A small-molecule ligand and the protein it binds are described below.
Small molecule (SMILES): CC(=O)N[C@H]1[C@H](O[C@H]2[C@H](O)[C@@H](NC(C)=O)CO[C@@H]2CO)O[C@H](CO)[C@@H](O)[C@@H]1O

Sequence of chain 2.E:
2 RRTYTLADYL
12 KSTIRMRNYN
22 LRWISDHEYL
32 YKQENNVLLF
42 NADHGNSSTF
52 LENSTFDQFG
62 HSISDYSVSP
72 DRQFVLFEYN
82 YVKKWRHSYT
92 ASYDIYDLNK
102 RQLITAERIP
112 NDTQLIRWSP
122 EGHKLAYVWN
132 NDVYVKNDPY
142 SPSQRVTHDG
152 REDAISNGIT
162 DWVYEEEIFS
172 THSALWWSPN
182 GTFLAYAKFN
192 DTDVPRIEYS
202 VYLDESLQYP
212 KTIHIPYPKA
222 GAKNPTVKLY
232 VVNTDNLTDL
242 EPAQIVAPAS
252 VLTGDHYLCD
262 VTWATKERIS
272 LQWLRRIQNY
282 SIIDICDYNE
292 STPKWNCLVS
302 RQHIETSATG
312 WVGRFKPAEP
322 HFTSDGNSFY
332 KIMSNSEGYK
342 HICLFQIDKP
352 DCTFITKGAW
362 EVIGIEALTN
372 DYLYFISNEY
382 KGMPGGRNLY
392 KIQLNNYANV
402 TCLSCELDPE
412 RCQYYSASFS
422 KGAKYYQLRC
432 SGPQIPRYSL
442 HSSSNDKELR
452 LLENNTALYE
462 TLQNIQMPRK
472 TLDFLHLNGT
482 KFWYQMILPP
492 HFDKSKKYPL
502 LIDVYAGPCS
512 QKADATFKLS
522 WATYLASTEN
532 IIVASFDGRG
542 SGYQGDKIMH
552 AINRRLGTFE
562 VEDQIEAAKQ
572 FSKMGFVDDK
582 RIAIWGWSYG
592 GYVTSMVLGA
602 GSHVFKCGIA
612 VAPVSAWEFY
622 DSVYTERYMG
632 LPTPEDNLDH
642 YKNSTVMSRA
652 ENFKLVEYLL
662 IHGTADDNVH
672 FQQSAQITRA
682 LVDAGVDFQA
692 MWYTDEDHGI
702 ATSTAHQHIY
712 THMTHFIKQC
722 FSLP

Binding-site contacts:
Ligand atom N2 contacts residue ASN280 of chain 2.E at 2.9 Å (h-bond).
Ligand atom C5 contacts residue ILE278 of chain 2.E at 4.1 Å (hydrophobic).
Ligand atom C7 contacts residue ASN280 of chain 2.E at 3.7 Å.
Ligand atom C8 contacts residue THR307 of chain 2.E at 4.2 Å.
Ligand atom C8 contacts residue ASN280 of chain 2.E at 4.5 Å.
Ligand atom C4 contacts residue ASN280 of chain 2.E at 4.2 Å.
Ligand atom C7 contacts residue SER308 of chain 2.E at 4.3 Å.
Ligand atom C5 contacts residue ASN280 of chain 2.E at 3.6 Å.
Ligand atom C8 contacts residue ASP637 of chain 2.E at 3.5 Å.
Ligand atom O5 contacts residue ILE278 of chain 2.E at 3.8 Å.
Ligand atom O7 contacts residue ALA309 of chain 2.E at 4.0 Å.
Ligand atom C2 contacts residue ASN280 of chain 2.E at 2.4 Å.
Ligand atom C1 contacts residue ASN280 of chain 2.E at 1.4 Å.
Ligand atom O7 contacts residue ASN280 of chain 2.E at 4.0 Å.
Ligand atom O7 contacts residue SER308 of chain 2.E at 4.1 Å.
Ligand atom O5 contacts residue ASN280 of chain 2.E at 2.3 Å (h-bond).
Ligand atom C1 contacts residue ILE278 of chain 2.E at 4.2 Å (hydrophobic).
Ligand atom C3 contacts residue ASN280 of chain 2.E at 3.8 Å.
Ligand atom C6 contacts residue ILE278 of chain 2.E at 4.3 Å (hydrophobic).